Sequence of chain 1.C:
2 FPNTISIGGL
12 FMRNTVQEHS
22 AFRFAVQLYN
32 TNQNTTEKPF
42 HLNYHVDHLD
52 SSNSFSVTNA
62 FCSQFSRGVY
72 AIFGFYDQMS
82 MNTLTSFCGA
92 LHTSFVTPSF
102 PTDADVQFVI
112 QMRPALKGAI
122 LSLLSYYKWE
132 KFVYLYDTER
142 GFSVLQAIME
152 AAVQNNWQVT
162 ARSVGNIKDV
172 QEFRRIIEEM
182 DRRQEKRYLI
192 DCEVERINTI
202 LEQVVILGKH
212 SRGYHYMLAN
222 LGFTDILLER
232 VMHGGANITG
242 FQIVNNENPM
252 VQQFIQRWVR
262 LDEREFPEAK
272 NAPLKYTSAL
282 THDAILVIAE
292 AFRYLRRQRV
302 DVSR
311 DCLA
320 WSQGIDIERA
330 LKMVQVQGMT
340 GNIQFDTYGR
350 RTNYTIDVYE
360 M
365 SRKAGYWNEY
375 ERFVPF

A protein and the small-molecule ligand that binds it are described below.
Small molecule (SMILES): CC(=O)N[C@@H]1[C@@H](O)[C@H](O)[C@@H](CO)O[C@H]1O

Binding-site contacts:
Ligand atom C7 contacts residue ASN352 of chain 1.C at 3.3 Å.
Ligand atom O3 contacts residue GLN334 of chain 1.C at 4.2 Å.
Ligand atom N2 contacts residue ASN352 of chain 1.C at 2.8 Å (h-bond).
Ligand atom N2 contacts residue GLN343 of chain 1.C at 4.3 Å.
Ligand atom O5 contacts residue GLN334 of chain 1.C at 4.2 Å.
Ligand atom C3 contacts residue ASN352 of chain 1.C at 3.8 Å.
Ligand atom C2 contacts residue ASN352 of chain 1.C at 2.4 Å.
Ligand atom C1 contacts residue ASN352 of chain 1.C at 1.4 Å.
Ligand atom C8 contacts residue ASN352 of chain 1.C at 3.7 Å.
Ligand atom C3 contacts residue GLN334 of chain 1.C at 4.2 Å.
Ligand atom C5 contacts residue ASN352 of chain 1.C at 3.7 Å.
Ligand atom O7 contacts residue ASN352 of chain 1.C at 4.2 Å.
Ligand atom C1 contacts residue ASN341 of chain 1.C at 4.0 Å.
Ligand atom O6 contacts residue ASN341 of chain 1.C at 4.0 Å.
Ligand atom C2 contacts residue GLN334 of chain 1.C at 3.9 Å.
Ligand atom C5 contacts residue ASN341 of chain 1.C at 4.3 Å.
Ligand atom O5 contacts residue ASN352 of chain 1.C at 2.4 Å (h-bond).
Ligand atom C8 contacts residue GLN334 of chain 1.C at 4.2 Å.
Ligand atom O5 contacts residue ASN341 of chain 1.C at 3.4 Å (h-bond).
Ligand atom C4 contacts residue GLN334 of chain 1.C at 3.9 Å.
Ligand atom C6 contacts residue GLN336 of chain 1.C at 4.4 Å.
Ligand atom C2 contacts residue GLN343 of chain 1.C at 3.8 Å.
Ligand atom C8 contacts residue GLN343 of chain 1.C at 3.1 Å.
Ligand atom C6 contacts residue ASN341 of chain 1.C at 3.7 Å.
Ligand atom O5 contacts residue GLN343 of chain 1.C at 3.8 Å.
Ligand atom C4 contacts residue ASN352 of chain 1.C at 4.2 Å.
Ligand atom C7 contacts residue GLN343 of chain 1.C at 4.3 Å.
Ligand atom C1 contacts residue GLN343 of chain 1.C at 3.6 Å.